This protein binds this small molecule.
Small molecule (SMILES): Nc1ccn([C@@H]2O[C@H](CO[P](=O)(O)O[P](=O)(O)OC[C@@H](O)CO)[C@@H](O)[C@H]2O)c(=O)n1

Sequence of chain 1.D:
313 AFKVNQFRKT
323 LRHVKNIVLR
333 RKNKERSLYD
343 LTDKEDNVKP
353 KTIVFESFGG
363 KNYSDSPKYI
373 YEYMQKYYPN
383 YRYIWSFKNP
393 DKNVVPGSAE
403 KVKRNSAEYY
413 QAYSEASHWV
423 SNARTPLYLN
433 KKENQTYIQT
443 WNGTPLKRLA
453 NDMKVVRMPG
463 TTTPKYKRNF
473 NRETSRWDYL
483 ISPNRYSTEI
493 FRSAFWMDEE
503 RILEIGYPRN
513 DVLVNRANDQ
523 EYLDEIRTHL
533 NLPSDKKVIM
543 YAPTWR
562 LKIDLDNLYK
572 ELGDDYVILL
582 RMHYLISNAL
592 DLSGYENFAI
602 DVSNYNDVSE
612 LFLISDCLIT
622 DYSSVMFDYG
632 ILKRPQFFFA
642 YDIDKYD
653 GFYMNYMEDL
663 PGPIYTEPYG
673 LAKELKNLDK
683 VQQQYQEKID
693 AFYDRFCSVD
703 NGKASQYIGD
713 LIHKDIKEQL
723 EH

Binding-site contacts:
Ligand atom O1A contacts residue SER625 of chain 1.D at 3.6 Å (h-bond).
Ligand atom O3' contacts residue ARG511 of chain 1.D at 2.9 Å (salt-bridge).
Ligand atom O5' contacts residue SER625 of chain 1.D at 3.2 Å (h-bond).
Ligand atom N3 contacts residue MET583 of chain 1.D at 3.4 Å (h-bond).
Ligand atom C5 contacts residue SER624 of chain 1.D at 3.4 Å.
Ligand atom O2A contacts residue SER625 of chain 1.D at 2.9 Å (h-bond).
Ligand atom O3' contacts residue SER625 of chain 1.D at 3.6 Å (h-bond).
Ligand atom O3' contacts residue ASP629 of chain 1.D at 2.8 Å (salt-bridge).
Ligand atom O4' contacts residue HIS584 of chain 1.D at 3.5 Å (h-bond).
Ligand atom C5' contacts residue ASN444 of chain 1.D at 3.4 Å.
Ligand atom PA contacts residue SER624 of chain 1.D at 3.7 Å.
Ligand atom N3 contacts residue ARG582 of chain 1.D at 3.5 Å (salt-bridge).
Ligand atom O3B contacts residue ASN444 of chain 1.D at 3.4 Å (h-bond).
Ligand atom C2G contacts residue TRP443 of chain 1.D at 3.7 Å (hydrophobic).
Ligand atom O3' contacts residue ASN444 of chain 1.D at 3.6 Å.
Ligand atom C2 contacts residue ARG582 of chain 1.D at 3.5 Å.
Ligand atom C4' contacts residue ASN444 of chain 1.D at 3.5 Å.
Ligand atom O1G contacts residue TRP443 of chain 1.D at 2.8 Å (h-bond).
Ligand atom O2G contacts residue TRP443 of chain 1.D at 2.9 Å (h-bond).
Ligand atom N4 contacts residue ALA544 of chain 1.D at 3.5 Å.
Ligand atom C6 contacts residue VAL626 of chain 1.D at 3.1 Å (hydrophobic).
Ligand atom C6 contacts residue HIS584 of chain 1.D at 3.5 Å.
Ligand atom O1G contacts residue GLY445 of chain 1.D at 2.7 Å (h-bond).
Ligand atom C5 contacts residue VAL626 of chain 1.D at 3.5 Å (hydrophobic).
Ligand atom O1A contacts residue SER624 of chain 1.D at 2.8 Å (h-bond).
Ligand atom O2' contacts residue ARG511 of chain 1.D at 3.7 Å.
Ligand atom C1G contacts residue GLY445 of chain 1.D at 3.7 Å.
Ligand atom N4 contacts residue ARG582 of chain 1.D at 3.4 Å (salt-bridge).
Ligand atom C1G contacts residue PRO447 of chain 1.D at 3.4 Å (hydrophobic).
Ligand atom O2 contacts residue VAL609 of chain 1.D at 3.0 Å.
Ligand atom O1A contacts residue THR546 of chain 1.D at 3.4 Å (h-bond).
Ligand atom N4 contacts residue PRO545 of chain 1.D at 3.2 Å (h-bond).
Ligand atom O2 contacts residue ARG582 of chain 1.D at 2.8 Å (salt-bridge).
Ligand atom O2G contacts residue ASN444 of chain 1.D at 3.0 Å (h-bond).
Ligand atom C5' contacts residue SER625 of chain 1.D at 3.7 Å.
Ligand atom C3' contacts residue VAL626 of chain 1.D at 3.5 Å (hydrophobic).
Ligand atom O3A contacts residue HIS584 of chain 1.D at 3.1 Å (h-bond).
Ligand atom C5 contacts residue HIS584 of chain 1.D at 3.5 Å.
Ligand atom C2' contacts residue VAL626 of chain 1.D at 3.5 Å (hydrophobic).
Ligand atom PA contacts residue SER625 of chain 1.D at 3.6 Å.